The protein below binds the small molecule below.
Small molecule (SMILES): O=P(O)(O)Cc1ccccc1-n1cc(-c2ccccc2)nn1

Sequence of chain 1.B:
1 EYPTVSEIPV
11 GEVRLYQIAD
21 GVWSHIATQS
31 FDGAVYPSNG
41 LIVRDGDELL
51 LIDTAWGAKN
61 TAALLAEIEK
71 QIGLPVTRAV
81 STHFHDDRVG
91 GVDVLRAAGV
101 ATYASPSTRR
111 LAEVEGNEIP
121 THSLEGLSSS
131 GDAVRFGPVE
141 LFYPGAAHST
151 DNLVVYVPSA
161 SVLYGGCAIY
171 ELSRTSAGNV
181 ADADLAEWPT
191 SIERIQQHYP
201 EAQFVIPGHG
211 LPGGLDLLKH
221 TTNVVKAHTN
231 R

Binding-site contacts:
Ligand atom O22 contacts residue HIS148 of chain 1.B at 3.5 Å.
Ligand atom C10 contacts residue PHE31 of chain 1.B at 3.6 Å (hydrophobic).
Ligand atom O21 contacts residue ARG174 of chain 1.B at 3.2 Å (salt-bridge).
Ligand atom N16 contacts residue PHE31 of chain 1.B at 3.9 Å.
Ligand atom O21 contacts residue HIS209 of chain 1.B at 4.1 Å.
Ligand atom C09 contacts residue PHE31 of chain 1.B at 3.7 Å (hydrophobic).
Ligand atom N15 contacts residue GLY178 of chain 1.B at 4.2 Å.
Ligand atom O21 contacts residue HIS148 of chain 1.B at 3.7 Å.
Ligand atom C14 contacts residue TYR36 of chain 1.B at 3.8 Å (hydrophobic).
Ligand atom C14 contacts residue ARG174 of chain 1.B at 3.3 Å.
Ligand atom O22 contacts residue ASP87 of chain 1.B at 3.0 Å (salt-bridge).
Ligand atom C20 contacts residue ASP87 of chain 1.B at 3.5 Å.
Ligand atom C12 contacts residue SER176 of chain 1.B at 4.0 Å.
Ligand atom O21 contacts residue ZN1 of chain 1.F at 3.7 Å.
Ligand atom C18 contacts residue TRP56 of chain 1.B at 3.6 Å (hydrophobic).
Ligand atom P02 contacts residue HIS209 of chain 1.B at 3.8 Å.
Ligand atom N16 contacts residue ASN179 of chain 1.B at 3.6 Å.
Ligand atom C19 contacts residue TRP56 of chain 1.B at 3.2 Å (hydrophobic).
Ligand atom C07 contacts residue PHE31 of chain 1.B at 3.6 Å (hydrophobic).
Ligand atom C07 contacts residue TYR36 of chain 1.B at 4.2 Å (hydrophobic).
Ligand atom O22 contacts residue ZN1 of chain 1.F at 1.7 Å.
Ligand atom C03 contacts residue ZN1 of chain 1.F at 3.7 Å.
Ligand atom C03 contacts residue HIS209 of chain 1.B at 3.5 Å.
Ligand atom O22 contacts residue CYS167 of chain 1.B at 3.6 Å.
Ligand atom N06 contacts residue PHE31 of chain 1.B at 3.8 Å.
Ligand atom C20 contacts residue ZN1 of chain 1.F at 4.1 Å.
Ligand atom C13 contacts residue ARG174 of chain 1.B at 3.4 Å.
Ligand atom C08 contacts residue PHE31 of chain 1.B at 3.5 Å (hydrophobic).
Ligand atom C13 contacts residue TYR36 of chain 1.B at 3.9 Å (hydrophobic).
Ligand atom C20 contacts residue TRP56 of chain 1.B at 3.8 Å (hydrophobic).
Ligand atom O01 contacts residue HIS148 of chain 1.B at 3.4 Å.
Ligand atom C17 contacts residue PHE31 of chain 1.B at 4.0 Å (hydrophobic).
Ligand atom C03 contacts residue TYR36 of chain 1.B at 3.9 Å (hydrophobic).
Ligand atom O01 contacts residue ASN179 of chain 1.B at 4.1 Å.
Ligand atom O22 contacts residue ZN1 of chain 1.G at 3.7 Å.
Ligand atom P02 contacts residue HIS148 of chain 1.B at 3.7 Å.
Ligand atom P02 contacts residue ZN1 of chain 1.F at 3.0 Å.
Ligand atom O22 contacts residue HIS209 of chain 1.B at 3.2 Å (h-bond).
Ligand atom N15 contacts residue ASN179 of chain 1.B at 3.5 Å (h-bond).
Ligand atom N15 contacts residue PHE31 of chain 1.B at 3.7 Å.